Binding-site contacts:
Ligand atom O3' contacts residue VAL153 of chain 1.E at 3.6 Å.
Ligand atom N6 contacts residue PHE190 of chain 1.C at 3.6 Å.
Ligand atom O3' contacts residue TYR237 of chain 1.C at 3.8 Å.
Ligand atom C5' contacts residue ARG145 of chain 1.E at 3.5 Å.
Ligand atom O2 contacts residue TYR237 of chain 1.C at 3.4 Å.
Ligand atom OP2 contacts residue ARG235 of chain 1.C at 3.0 Å (salt-bridge).
Ligand atom C3' contacts residue ARG145 of chain 1.E at 3.7 Å.
Ligand atom C4' contacts residue ARG155 of chain 1.E at 3.6 Å.
Ligand atom OP2 contacts residue ILE42 of chain 1.C at 3.5 Å.
Ligand atom C4 contacts residue ASP36 of chain 1.C at 3.6 Å.
Ligand atom O3' contacts residue SER39 of chain 1.C at 3.4 Å (h-bond).
Ligand atom P contacts residue ARG235 of chain 1.C at 3.8 Å.
Ligand atom N3 contacts residue LYS34 of chain 1.E at 2.9 Å (salt-bridge).
Ligand atom P contacts residue LYS142 of chain 1.E at 3.4 Å.
Ligand atom C5 contacts residue PHE190 of chain 1.C at 3.5 Å (hydrophobic).
Ligand atom C5' contacts residue HIS149 of chain 1.E at 3.8 Å.
Ligand atom OP1 contacts residue ARG156 of chain 1.E at 3.7 Å.
Ligand atom OP1 contacts residue HIS149 of chain 1.E at 2.9 Å.
Ligand atom OP2 contacts residue TYR237 of chain 1.C at 2.9 Å (h-bond).
Ligand atom N4 contacts residue ASP36 of chain 1.C at 3.1 Å (salt-bridge).
Ligand atom OP2 contacts residue SER39 of chain 1.C at 3.2 Å (h-bond).
Ligand atom C2' contacts residue LYS34 of chain 1.E at 3.3 Å.
Ligand atom C5 contacts residue ASP36 of chain 1.C at 3.1 Å.
Ligand atom C2 contacts residue LYS34 of chain 1.E at 3.4 Å.
Ligand atom C4 contacts residue PHE190 of chain 1.C at 3.7 Å (hydrophobic).
Ligand atom OP1 contacts residue LYS142 of chain 1.E at 3.1 Å (salt-bridge).
Ligand atom OP1 contacts residue VAL153 of chain 1.E at 3.4 Å.
Ligand atom OP2 contacts residue LYS142 of chain 1.E at 3.3 Å (salt-bridge).
Ligand atom O5' contacts residue LYS142 of chain 1.E at 3.4 Å (salt-bridge).
Ligand atom OP2 contacts residue HIS149 of chain 1.E at 3.5 Å (h-bond).
Ligand atom OP1 contacts residue ARG235 of chain 1.C at 3.5 Å (salt-bridge).
Ligand atom O6 contacts residue LYS29 of chain 1.C at 3.5 Å.
Ligand atom O3' contacts residue LYS34 of chain 1.E at 3.6 Å.
Ligand atom C6 contacts residue PHE190 of chain 1.C at 3.4 Å (hydrophobic).
Ligand atom OP1 contacts residue ARG145 of chain 1.E at 2.6 Å (salt-bridge).
Ligand atom C3' contacts residue LYS34 of chain 1.E at 3.5 Å.
Ligand atom N4 contacts residue LYS85 of chain 1.C at 3.0 Å (salt-bridge).
Ligand atom N1 contacts residue PHE190 of chain 1.C at 3.8 Å.
Ligand atom OP1 contacts residue ARG155 of chain 1.E at 3.8 Å.
Ligand atom C5' contacts residue ILE42 of chain 1.C at 3.7 Å (hydrophobic).

Sequence of chain 1.E:
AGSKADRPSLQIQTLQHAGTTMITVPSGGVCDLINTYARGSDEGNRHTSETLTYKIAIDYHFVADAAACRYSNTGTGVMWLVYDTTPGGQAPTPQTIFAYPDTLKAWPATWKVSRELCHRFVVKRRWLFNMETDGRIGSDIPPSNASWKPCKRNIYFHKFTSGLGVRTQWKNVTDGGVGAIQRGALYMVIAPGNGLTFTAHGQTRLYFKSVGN

Sequence of chain 1.C:
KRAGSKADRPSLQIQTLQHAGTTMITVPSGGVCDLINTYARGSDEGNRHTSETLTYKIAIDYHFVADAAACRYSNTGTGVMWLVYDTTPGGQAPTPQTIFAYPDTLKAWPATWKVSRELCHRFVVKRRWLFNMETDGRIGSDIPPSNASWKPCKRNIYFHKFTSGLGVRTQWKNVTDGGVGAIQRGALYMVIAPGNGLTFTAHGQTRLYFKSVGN

A protein and the small-molecule ligand that binds it are described below.
Small molecule (SMILES): Nc1ccn([C@H]2C[C@H](O[P](=O)(O)OC[C@H]3O[C@@H](n4ccc(N)nc4=O)C[C@@H]3O[P](=O)(O)OC[C@H]3O[C@@H](n4cnc5c(N)ncnc54)C[C@@H]3O)[C@@H](CO[P](=O)(O)O[C@H]3C[C@H](n4ccc(N)nc4=O)O[C@@H]3CO[P](=O)(O)O[C@H]3C[C@H](n4ccc(N)nc4=O)O[C@@H]3CO[P](=O)(O)O[C@H]3C[C@H](n4cnc5c(N)ncnc54)O[C@@H]3CO[P](=O)(O)O[C@H]3C[C@H](n4cnc5c(N)ncnc54)O[C@@H]3CO[P](=O)(O)O[C@H]3C[C@H](n4cnc5c(=O)nc(N)[nH]c54)O[C@@H]3CO[P](=O)(O)O[C@H]3C[C@H](n4ccc(N)nc4=O)O[C@@H]3COP(=O)=O)O2)c(=O)n1